A small-molecule ligand and the protein it binds are described below.
Small molecule (SMILES): CC(=O)OC[C@]12CC[C@H]3[C@@H](C[C@H]4O[C@]45CCCC(=O)[C@]35C)[C@]1(O)CC[C@@]2(O)[C@@](C)(O)[C@@H]1CC(C)=C(C)C(=O)O1

Sequence of chain 1.F:
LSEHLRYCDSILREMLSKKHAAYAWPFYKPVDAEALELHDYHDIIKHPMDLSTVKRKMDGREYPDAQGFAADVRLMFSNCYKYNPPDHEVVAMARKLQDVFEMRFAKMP

Binding-site contacts:
Ligand atom O2 contacts residue ASN87 of chain 1.F at 2.9 Å (h-bond).
Ligand atom O2 contacts residue VAL93 of chain 1.F at 3.5 Å.
Ligand atom C25 contacts residue LEU39 of chain 1.F at 4.0 Å (hydrophobic).
Ligand atom O8 contacts residue MET96 of chain 1.F at 3.3 Å (h-bond).
Ligand atom O2 contacts residue HIS91 of chain 1.F at 4.2 Å.
Ligand atom C25 contacts residue TRP28 of chain 1.F at 3.6 Å (hydrophobic).
Ligand atom O3 contacts residue LEU41 of chain 1.F at 4.2 Å.
Ligand atom C7 contacts residue PRO29 of chain 1.F at 3.6 Å (hydrophobic).
Ligand atom C4 contacts residue VAL34 of chain 1.F at 4.0 Å (hydrophobic).
Ligand atom C28 contacts residue GLU92 of chain 1.F at 3.9 Å.
Ligand atom C1 contacts residue ASN87 of chain 1.F at 3.6 Å.
Ligand atom O1 contacts residue ASN87 of chain 1.F at 2.7 Å (h-bond).
Ligand atom C8 contacts residue LEU39 of chain 1.F at 4.2 Å (hydrophobic).
Ligand atom C7 contacts residue LEU39 of chain 1.F at 4.3 Å (hydrophobic).
Ligand atom O5 contacts residue LEU39 of chain 1.F at 3.6 Å.
Ligand atom C27 contacts residue GLU92 of chain 1.F at 4.3 Å.
Ligand atom O6 contacts residue TRP28 of chain 1.F at 3.9 Å.
Ligand atom C contacts residue ASN87 of chain 1.F at 3.2 Å.
Ligand atom C2 contacts residue ASN87 of chain 1.F at 4.0 Å.
Ligand atom C3 contacts residue VAL93 of chain 1.F at 4.1 Å (hydrophobic).
Ligand atom C7 contacts residue VAL34 of chain 1.F at 4.0 Å (hydrophobic).
Ligand atom C21 contacts residue VAL93 of chain 1.F at 4.1 Å (hydrophobic).
Ligand atom C contacts residue TYR86 of chain 1.F at 3.9 Å (hydrophobic).
Ligand atom C5 contacts residue PHE30 of chain 1.F at 4.2 Å (hydrophobic).
Ligand atom C20 contacts residue VAL93 of chain 1.F at 4.1 Å (hydrophobic).
Ligand atom C24 contacts residue TRP28 of chain 1.F at 4.2 Å (hydrophobic).
Ligand atom C24 contacts residue LEU39 of chain 1.F at 3.8 Å (hydrophobic).
Ligand atom O1 contacts residue CYS83 of chain 1.F at 3.8 Å.
Ligand atom C6 contacts residue VAL34 of chain 1.F at 4.3 Å (hydrophobic).
Ligand atom C5 contacts residue PRO29 of chain 1.F at 3.9 Å (hydrophobic).
Ligand atom C3 contacts residue ASN87 of chain 1.F at 3.4 Å.
Ligand atom O8 contacts residue TRP28 of chain 1.F at 4.2 Å.
Ligand atom C18 contacts residue TRP28 of chain 1.F at 4.2 Å (hydrophobic).
Ligand atom O contacts residue ASN87 of chain 1.F at 3.1 Å (h-bond).
Ligand atom C29 contacts residue MET96 of chain 1.F at 4.2 Å (hydrophobic).
Ligand atom C contacts residue LEU41 of chain 1.F at 4.1 Å (hydrophobic).
Ligand atom C5 contacts residue VAL34 of chain 1.F at 3.4 Å (hydrophobic).
Ligand atom O contacts residue VAL93 of chain 1.F at 4.0 Å.
Ligand atom O4 contacts residue HIS91 of chain 1.F at 3.8 Å.
Ligand atom O3 contacts residue LEU39 of chain 1.F at 3.8 Å.